A small-molecule ligand and the protein it binds are described below.
Small molecule (SMILES): O=[S@](CCCCP(=O)(O)O)c1ccccc1O

Sequence of chain 1.A:
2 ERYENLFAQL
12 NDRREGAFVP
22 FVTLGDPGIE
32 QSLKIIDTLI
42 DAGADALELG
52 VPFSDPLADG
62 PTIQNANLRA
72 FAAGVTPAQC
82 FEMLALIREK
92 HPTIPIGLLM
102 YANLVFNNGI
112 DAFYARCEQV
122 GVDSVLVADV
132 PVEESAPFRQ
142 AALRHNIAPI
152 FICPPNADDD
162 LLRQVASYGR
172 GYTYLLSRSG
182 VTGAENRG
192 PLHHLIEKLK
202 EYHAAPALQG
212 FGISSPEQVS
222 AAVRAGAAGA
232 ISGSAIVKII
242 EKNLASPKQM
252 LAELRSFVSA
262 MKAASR

Binding-site contacts:
Ligand atom P1 contacts residue GLY213 of chain 1.A at 3.9 Å.
Ligand atom C5 contacts residue PHE212 of chain 1.A at 3.9 Å (hydrophobic).
Ligand atom C8 contacts residue TYR175 of chain 1.A at 3.4 Å (hydrophobic).
Ligand atom C2 contacts residue LEU100 of chain 1.A at 3.5 Å (hydrophobic).
Ligand atom C9 contacts residue GLY234 of chain 1.A at 3.8 Å.
Ligand atom C9 contacts residue THR183 of chain 1.A at 3.8 Å.
Ligand atom O5 contacts residue SER235 of chain 1.A at 2.5 Å (h-bond).
Ligand atom C1 contacts residue LEU100 of chain 1.A at 3.7 Å (hydrophobic).
Ligand atom C10 contacts residue THR183 of chain 1.A at 3.8 Å.
Ligand atom S1 contacts residue LEU100 of chain 1.A at 3.8 Å.
Ligand atom P1 contacts residue SER235 of chain 1.A at 3.8 Å.
Ligand atom O1 contacts residue GLY213 of chain 1.A at 3.9 Å.
Ligand atom C1 contacts residue TYR175 of chain 1.A at 3.5 Å (hydrophobic).
Ligand atom C5 contacts residue ALA59 of chain 1.A at 3.9 Å (hydrophobic).
Ligand atom O3 contacts residue TYR175 of chain 1.A at 2.6 Å (h-bond).
Ligand atom C1 contacts residue LEU127 of chain 1.A at 3.5 Å (hydrophobic).
Ligand atom O2 contacts residue GLY213 of chain 1.A at 2.8 Å (h-bond).
Ligand atom C3 contacts residue ASP60 of chain 1.A at 3.5 Å.
Ligand atom O5 contacts residue GLY184 of chain 1.A at 3.5 Å (h-bond).
Ligand atom C4 contacts residue THR183 of chain 1.A at 3.6 Å.
Ligand atom O4 contacts residue THR183 of chain 1.A at 3.7 Å.
Ligand atom P1 contacts residue GLY184 of chain 1.A at 3.8 Å.
Ligand atom O2 contacts residue THR183 of chain 1.A at 3.9 Å.
Ligand atom C6 contacts residue PHE212 of chain 1.A at 3.7 Å (hydrophobic).
Ligand atom O1 contacts residue SER235 of chain 1.A at 3.6 Å (h-bond).
Ligand atom C4 contacts residue ASP60 of chain 1.A at 3.5 Å.
Ligand atom C3 contacts residue LEU100 of chain 1.A at 3.6 Å (hydrophobic).
Ligand atom C8 contacts residue THR183 of chain 1.A at 3.7 Å.
Ligand atom O2 contacts residue GLY184 of chain 1.A at 2.9 Å (h-bond).
Ligand atom C7 contacts residue PHE22 of chain 1.A at 3.3 Å (hydrophobic).
Ligand atom C10 contacts residue PHE212 of chain 1.A at 3.8 Å (hydrophobic).
Ligand atom O5 contacts residue THR183 of chain 1.A at 3.7 Å.
Ligand atom S1 contacts residue PHE22 of chain 1.A at 3.6 Å.
Ligand atom C3 contacts residue THR183 of chain 1.A at 3.6 Å.
Ligand atom O1 contacts residue GLY234 of chain 1.A at 3.0 Å (h-bond).
Ligand atom O2 contacts residue PHE212 of chain 1.A at 3.5 Å.
Ligand atom O5 contacts residue GLY234 of chain 1.A at 3.7 Å.
Ligand atom O4 contacts residue ASP60 of chain 1.A at 2.7 Å (salt-bridge).
Ligand atom O3 contacts residue GLU49 of chain 1.A at 3.8 Å.
Ligand atom O4 contacts residue LEU100 of chain 1.A at 3.6 Å.